Sequence of chain 4.A:
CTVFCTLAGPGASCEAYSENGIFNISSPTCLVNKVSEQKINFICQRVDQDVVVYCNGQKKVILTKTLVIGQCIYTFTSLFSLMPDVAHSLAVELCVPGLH

A protein and the small-molecule ligand that binds it are described below.
Small molecule (SMILES): CC(=O)N[C@H]1[C@H](O[C@H]2[C@H](O)[C@@H](NC(C)=O)CO[C@@H]2CO[C@@H]2O[C@@H](C)[C@@H](O)[C@@H](O)[C@@H]2O)O[C@H](CO)[C@@H](O[C@@H]2O[C@H](CO)[C@@H](O)[C@H](O)[C@@H]2O)[C@@H]1O

Binding-site contacts:
Ligand atom C5 contacts residue ASN65 of chain 4.A at 3.4 Å.
Ligand atom C5 contacts residue GLY66 of chain 4.A at 3.4 Å.
Ligand atom C7 contacts residue GLY66 of chain 4.A at 4.1 Å.
Ligand atom C1 contacts residue ASN28 of chain 4.A at 1.4 Å.
Ligand atom C8 contacts residue ASN28 of chain 4.A at 4.3 Å.
Ligand atom C1 contacts residue GLY66 of chain 4.A at 3.9 Å.
Ligand atom C4 contacts residue PHE27 of chain 4.A at 3.5 Å (hydrophobic).
Ligand atom O5 contacts residue ASN65 of chain 4.A at 3.7 Å.
Ligand atom C4 contacts residue ASN28 of chain 4.A at 4.3 Å.
Ligand atom N2 contacts residue ASN28 of chain 4.A at 2.8 Å (h-bond).
Ligand atom O4 contacts residue GLY66 of chain 4.A at 4.3 Å.
Ligand atom C7 contacts residue ASN65 of chain 4.A at 4.2 Å.
Ligand atom C2 contacts residue ASN28 of chain 4.A at 2.4 Å.
Ligand atom O4 contacts residue PHE27 of chain 4.A at 4.5 Å.
Ligand atom C6 contacts residue GLY66 of chain 4.A at 4.0 Å.
Ligand atom O7 contacts residue GLY66 of chain 4.A at 3.5 Å (h-bond).
Ligand atom C5 contacts residue PHE27 of chain 4.A at 3.7 Å (hydrophobic).
Ligand atom C1 contacts residue ASN65 of chain 4.A at 4.4 Å.
Ligand atom C3 contacts residue ASN28 of chain 4.A at 3.8 Å.
Ligand atom C6 contacts residue PHE27 of chain 4.A at 3.9 Å (hydrophobic).
Ligand atom O7 contacts residue ASN28 of chain 4.A at 3.3 Å (h-bond).
Ligand atom C8 contacts residue ASN65 of chain 4.A at 3.5 Å.
Ligand atom C4 contacts residue GLY66 of chain 4.A at 4.5 Å.
Ligand atom C6 contacts residue ASN65 of chain 4.A at 3.5 Å.
Ligand atom O5 contacts residue GLY66 of chain 4.A at 3.7 Å.
Ligand atom O5 contacts residue ASN28 of chain 4.A at 2.4 Å (h-bond).
Ligand atom C3 contacts residue PHE27 of chain 4.A at 4.2 Å (hydrophobic).
Ligand atom C5 contacts residue ASN28 of chain 4.A at 3.7 Å.
Ligand atom C8 contacts residue GLY66 of chain 4.A at 3.9 Å.
Ligand atom C7 contacts residue ASN28 of chain 4.A at 3.2 Å.